The small molecule below binds the protein below.
Small molecule (SMILES): Oc1nc2ccc(-c3c(Cl)cccc3OC(F)(F)F)cc2[nH]1

Binding-site contacts:
Ligand atom C9 contacts residue GLY209 of chain 1.A at 3.6 Å.
Ligand atom C4 contacts residue MET549 of chain 1.B at 3.8 Å (hydrophobic).
Ligand atom F1 contacts residue CYS550 of chain 1.B at 3.7 Å.
Ligand atom F2 contacts residue ILE180 of chain 1.A at 3.9 Å.
Ligand atom N1 contacts residue ASN172 of chain 1.A at 2.8 Å (h-bond).
Ligand atom C8 contacts residue PHE205 of chain 1.A at 3.4 Å (hydrophobic).
Ligand atom C1 contacts residue PHE553 of chain 1.B at 3.9 Å (hydrophobic).
Ligand atom C12 contacts residue PHE553 of chain 1.B at 3.4 Å (hydrophobic).
Ligand atom O1 contacts residue GLY208 of chain 1.A at 3.5 Å.
Ligand atom O2 contacts residue PHE205 of chain 1.A at 3.2 Å.
Ligand atom C10 contacts residue ASN172 of chain 1.A at 3.5 Å.
Ligand atom CL1 contacts residue PHE553 of chain 1.B at 3.5 Å.
Ligand atom O1 contacts residue ASN172 of chain 1.A at 3.6 Å.
Ligand atom C5 contacts residue PHE205 of chain 1.A at 3.6 Å (hydrophobic).
Ligand atom F1 contacts residue MET549 of chain 1.B at 3.6 Å.
Ligand atom C11 contacts residue ASN172 of chain 1.A at 3.8 Å.
Ligand atom F1 contacts residue GLU546 of chain 1.B at 3.6 Å.
Ligand atom C14 contacts residue CYS550 of chain 1.B at 3.8 Å (hydrophobic).
Ligand atom F2 contacts residue VAL176 of chain 1.A at 3.6 Å.
Ligand atom C10 contacts residue GLY209 of chain 1.A at 3.8 Å.
Ligand atom F3 contacts residue MET549 of chain 1.B at 3.4 Å.
Ligand atom F2 contacts residue CYS550 of chain 1.B at 3.1 Å.
Ligand atom C13 contacts residue GLY209 of chain 1.A at 3.9 Å.
Ligand atom O1 contacts residue MET35 of chain 1.A at 3.4 Å.
Ligand atom N2 contacts residue GLY208 of chain 1.A at 3.7 Å.
Ligand atom C13 contacts residue ASN172 of chain 1.A at 3.8 Å.
Ligand atom C2 contacts residue PLM1 of chain 1.N at 3.8 Å.
Ligand atom C4 contacts residue TYR545 of chain 1.B at 3.5 Å (hydrophobic).
Ligand atom C13 contacts residue GLY208 of chain 1.A at 3.5 Å.
Ligand atom CL1 contacts residue GLY209 of chain 1.A at 3.7 Å.
Ligand atom C11 contacts residue PHE553 of chain 1.B at 3.8 Å (hydrophobic).
Ligand atom C13 contacts residue PHE205 of chain 1.A at 3.9 Å (hydrophobic).
Ligand atom F3 contacts residue CYS550 of chain 1.B at 3.8 Å.
Ligand atom C3 contacts residue MET549 of chain 1.B at 3.8 Å (hydrophobic).
Ligand atom C9 contacts residue VAL176 of chain 1.A at 3.9 Å (hydrophobic).
Ligand atom N2 contacts residue GLY209 of chain 1.A at 3.6 Å.
Ligand atom C9 contacts residue PHE205 of chain 1.A at 3.3 Å (hydrophobic).
Ligand atom N1 contacts residue GLY208 of chain 1.A at 3.5 Å (h-bond).
Ligand atom N2 contacts residue PHE205 of chain 1.A at 2.9 Å (h-bond).
Ligand atom C3 contacts residue TYR545 of chain 1.B at 3.0 Å (hydrophobic).

Sequence of chain 1.A:
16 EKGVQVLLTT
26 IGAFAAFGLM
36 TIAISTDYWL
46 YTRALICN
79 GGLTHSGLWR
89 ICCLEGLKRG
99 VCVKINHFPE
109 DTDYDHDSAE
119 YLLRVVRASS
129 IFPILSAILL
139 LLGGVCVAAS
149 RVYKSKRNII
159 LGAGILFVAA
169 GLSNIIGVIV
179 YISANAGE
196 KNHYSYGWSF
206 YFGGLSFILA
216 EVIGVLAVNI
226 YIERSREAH

Sequence of chain 1.B:
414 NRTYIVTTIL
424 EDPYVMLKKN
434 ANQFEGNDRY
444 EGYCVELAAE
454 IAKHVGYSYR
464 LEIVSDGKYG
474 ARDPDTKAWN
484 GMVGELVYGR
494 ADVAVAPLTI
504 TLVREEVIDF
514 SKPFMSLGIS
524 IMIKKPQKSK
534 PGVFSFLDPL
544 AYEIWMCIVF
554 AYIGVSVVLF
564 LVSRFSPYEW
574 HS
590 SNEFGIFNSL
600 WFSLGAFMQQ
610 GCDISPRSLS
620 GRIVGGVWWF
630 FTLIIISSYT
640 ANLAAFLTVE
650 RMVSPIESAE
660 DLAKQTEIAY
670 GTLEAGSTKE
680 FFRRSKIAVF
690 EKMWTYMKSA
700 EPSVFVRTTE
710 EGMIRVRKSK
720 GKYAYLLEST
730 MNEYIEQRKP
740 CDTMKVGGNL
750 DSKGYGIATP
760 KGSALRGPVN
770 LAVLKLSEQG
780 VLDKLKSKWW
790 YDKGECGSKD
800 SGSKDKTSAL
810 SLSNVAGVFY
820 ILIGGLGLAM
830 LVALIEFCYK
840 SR